Binding-site contacts:
Ligand atom C19 contacts residue CYS201 of chain 1.B at 3.8 Å (hydrophobic).
Ligand atom C20 contacts residue ALA200 of chain 1.B at 3.6 Å (hydrophobic).
Ligand atom C2 contacts residue TRP227 of chain 1.B at 3.6 Å (hydrophobic).
Ligand atom C10 contacts residue GLY228 of chain 1.B at 3.7 Å.
Ligand atom C21 contacts residue TRP227 of chain 1.B at 3.4 Å (hydrophobic).
Ligand atom C13 contacts residue TRP50 of chain 1.B at 3.8 Å (hydrophobic).
Ligand atom C21 contacts residue GLY228 of chain 1.B at 3.7 Å.
Ligand atom C20 contacts residue GLY228 of chain 1.B at 3.7 Å.
Ligand atom C10 contacts residue TRP227 of chain 1.B at 3.8 Å (hydrophobic).
Ligand atom O32 contacts residue TRP227 of chain 1.B at 3.2 Å.
Ligand atom C19 contacts residue GLY230 of chain 1.B at 3.7 Å.
Ligand atom C4 contacts residue GLU94 of chain 1.B at 3.6 Å.
Ligand atom C15 contacts residue SER226 of chain 1.B at 3.8 Å.
Ligand atom C22 contacts residue SER226 of chain 1.B at 3.7 Å.
Ligand atom CL1 contacts residue VAL225 of chain 1.B at 3.8 Å.
Ligand atom CL1 contacts residue TRP227 of chain 1.B at 3.4 Å.
Ligand atom CL1 contacts residue GLY238 of chain 1.B at 3.7 Å.
Ligand atom C25 contacts residue GLU229 of chain 1.B at 3.8 Å.
Ligand atom C22 contacts residue VAL225 of chain 1.B at 3.6 Å (hydrophobic).
Ligand atom C24 contacts residue GLU229 of chain 1.B at 3.4 Å.
Ligand atom N2 contacts residue GLY228 of chain 1.B at 2.9 Å (h-bond).
Ligand atom N23 contacts residue SER226 of chain 1.B at 2.9 Å (h-bond).
Ligand atom C12 contacts residue TYR47 of chain 1.B at 3.6 Å (hydrophobic).
Ligand atom C22 contacts residue TRP227 of chain 1.B at 3.5 Å (hydrophobic).
Ligand atom O32 contacts residue GLY228 of chain 1.B at 2.9 Å (h-bond).
Ligand atom C14 contacts residue SER226 of chain 1.B at 3.7 Å.
Ligand atom CL1 contacts residue PHE239 of chain 1.B at 3.5 Å.
Ligand atom C19 contacts residue ALA200 of chain 1.B at 3.5 Å (hydrophobic).
Ligand atom C5 contacts residue TYR47 of chain 1.B at 3.6 Å (hydrophobic).
Ligand atom C12 contacts residue TRP50 of chain 1.B at 3.8 Å (hydrophobic).
Ligand atom C13 contacts residue HIS43 of chain 1.B at 3.6 Å.
Ligand atom N23 contacts residue SER205 of chain 1.B at 3.5 Å (h-bond).
Ligand atom C9 contacts residue GLY228 of chain 1.B at 3.5 Å.
Ligand atom C3 contacts residue ASN95 of chain 1.B at 3.8 Å.
Ligand atom C11 contacts residue TRP50 of chain 1.B at 3.7 Å (hydrophobic).
Ligand atom C8 contacts residue GLY228 of chain 1.B at 3.7 Å.
Ligand atom N23 contacts residue TRP227 of chain 1.B at 3.7 Å.
Ligand atom C19 contacts residue GLY228 of chain 1.B at 3.8 Å.
Ligand atom C16 contacts residue SER226 of chain 1.B at 3.8 Å.
Ligand atom C16 contacts residue SER205 of chain 1.B at 3.2 Å.

Sequence of chain 1.B:
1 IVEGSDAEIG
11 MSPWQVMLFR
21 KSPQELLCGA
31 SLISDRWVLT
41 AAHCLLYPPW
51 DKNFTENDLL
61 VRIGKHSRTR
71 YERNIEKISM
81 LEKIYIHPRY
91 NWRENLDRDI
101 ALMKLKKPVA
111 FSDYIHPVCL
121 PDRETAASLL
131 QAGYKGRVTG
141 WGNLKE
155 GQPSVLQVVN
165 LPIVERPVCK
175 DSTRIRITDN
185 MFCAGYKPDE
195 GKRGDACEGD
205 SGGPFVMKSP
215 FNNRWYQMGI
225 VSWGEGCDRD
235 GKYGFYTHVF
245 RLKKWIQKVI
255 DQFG

This protein binds this small molecule.
Small molecule (SMILES): N[C@@H](C(=O)N1CCC[C@H]1C(=O)NCc1cccc(Cl)c1)C(c1ccccc1)c1ccccc1